A small-molecule ligand and the protein it binds are described below.
Small molecule (SMILES): O=C1c2c(O)c(=O)ccn2N([C@@H]2c3ccccc3SCc3c2ccc(F)c3F)[C@@H]2COCCN12

Sequence of chain 1.D:
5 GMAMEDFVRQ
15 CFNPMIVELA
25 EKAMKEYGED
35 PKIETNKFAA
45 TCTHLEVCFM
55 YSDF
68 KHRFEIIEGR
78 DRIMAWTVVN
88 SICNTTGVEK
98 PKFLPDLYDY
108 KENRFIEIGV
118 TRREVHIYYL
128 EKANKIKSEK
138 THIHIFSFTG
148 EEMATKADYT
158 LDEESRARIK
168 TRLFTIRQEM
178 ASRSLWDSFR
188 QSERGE

Binding-site contacts:
Ligand atom C19 contacts residue HIS48 of chain 1.D at 3.7 Å.
Ligand atom O1 contacts residue ILE115 of chain 1.D at 3.0 Å (h-bond).
Ligand atom O2 contacts residue GLU114 of chain 1.D at 3.2 Å (salt-bridge).
Ligand atom F1 contacts residue LYS41 of chain 1.D at 3.3 Å.
Ligand atom C5 contacts residue MN1 of chain 1.Q at 3.1 Å.
Ligand atom C20 contacts residue THR45 of chain 1.D at 3.8 Å.
Ligand atom C4 contacts residue MN1 of chain 1.Q at 3.5 Å.
Ligand atom O2 contacts residue MN1 of chain 1.Q at 2.1 Å.
Ligand atom C10 contacts residue TYR31 of chain 1.D at 3.4 Å (hydrophobic).
Ligand atom C19 contacts residue THR45 of chain 1.D at 3.7 Å.
Ligand atom C1 contacts residue HIS48 of chain 1.D at 3.8 Å.
Ligand atom C1 contacts residue LYS129 of chain 1.D at 3.2 Å.
Ligand atom O3 contacts residue MN1 of chain 1.Q at 2.1 Å.
Ligand atom C2 contacts residue LYS129 of chain 1.D at 3.5 Å.
Ligand atom F2 contacts residue MET28 of chain 1.D at 3.4 Å.
Ligand atom O3 contacts residue GLU75 of chain 1.D at 2.6 Å (salt-bridge).
Ligand atom O2 contacts residue HIS48 of chain 1.D at 3.4 Å (h-bond).
Ligand atom O2 contacts residue GLU75 of chain 1.D at 3.5 Å (salt-bridge).
Ligand atom C1 contacts residue GLU114 of chain 1.D at 3.5 Å.
Ligand atom C17 contacts residue THR45 of chain 1.D at 3.9 Å.
Ligand atom O1 contacts residue HIS48 of chain 1.D at 3.4 Å (h-bond).
Ligand atom F2 contacts residue GLU33 of chain 1.D at 3.2 Å.
Ligand atom O1 contacts residue MN1 of chain 1.P at 2.2 Å.
Ligand atom C5 contacts residue MN1 of chain 1.P at 3.0 Å.
Ligand atom C6 contacts residue GLU75 of chain 1.D at 3.6 Å.
Ligand atom O1 contacts residue LYS129 of chain 1.D at 2.8 Å (salt-bridge).
Ligand atom C18 contacts residue THR45 of chain 1.D at 3.8 Å.
Ligand atom C6 contacts residue MN1 of chain 1.Q at 3.1 Å.
Ligand atom O2 contacts residue MN1 of chain 1.P at 2.4 Å.
Ligand atom C1 contacts residue MN1 of chain 1.P at 2.9 Å.
Ligand atom C18 contacts residue ALA44 of chain 1.D at 3.7 Å (hydrophobic).
Ligand atom F1 contacts residue GLU33 of chain 1.D at 3.6 Å.
Ligand atom C22 contacts residue ALA27 of chain 1.D at 3.8 Å (hydrophobic).
Ligand atom C23 contacts residue TYR31 of chain 1.D at 3.8 Å (hydrophobic).
Ligand atom C5 contacts residue GLU114 of chain 1.D at 3.7 Å.
Ligand atom C16 contacts residue THR45 of chain 1.D at 3.9 Å.
Ligand atom F2 contacts residue TYR31 of chain 1.D at 3.5 Å.
Ligand atom C9 contacts residue TYR31 of chain 1.D at 3.6 Å (hydrophobic).
Ligand atom O2 contacts residue ASP103 of chain 1.D at 3.1 Å (salt-bridge).
Ligand atom O1 contacts residue GLU114 of chain 1.D at 2.9 Å (salt-bridge).